Sequence of chain 1.B:
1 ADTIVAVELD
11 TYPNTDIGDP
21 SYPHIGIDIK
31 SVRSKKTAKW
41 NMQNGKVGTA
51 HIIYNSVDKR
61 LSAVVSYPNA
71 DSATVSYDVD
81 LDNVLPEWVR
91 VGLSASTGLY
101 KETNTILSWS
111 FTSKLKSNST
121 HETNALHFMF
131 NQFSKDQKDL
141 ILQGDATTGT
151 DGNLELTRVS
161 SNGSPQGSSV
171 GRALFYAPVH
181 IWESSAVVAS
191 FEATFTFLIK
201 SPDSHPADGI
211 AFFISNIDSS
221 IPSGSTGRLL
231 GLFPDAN

This protein binds this small molecule.
Small molecule (SMILES): CCN(CC)c1ccc2c(c1)Oc1cc(N(CC)CC)ccc1C2c1ccccc1C(=O)OCCOCCOCCOCCn1cc(CO[C@H]2O[C@H](CO)[C@@H](O)[C@H](O)[C@@H]2O)nn1

Binding-site contacts:
Ligand atom O5M contacts residue GLY98 of chain 1.B at 4.2 Å.
Ligand atom O6M contacts residue LEU99 of chain 1.B at 3.2 Å (h-bond).
Ligand atom C6M contacts residue TYR12 of chain 1.B at 3.6 Å (hydrophobic).
Ligand atom O4M contacts residue GLY227 of chain 1.B at 4.0 Å.
Ligand atom C6M contacts residue TYR100 of chain 1.B at 3.8 Å (hydrophobic).
Ligand atom O4M contacts residue ARG228 of chain 1.B at 3.2 Å.
Ligand atom O3M contacts residue GLY227 of chain 1.B at 3.7 Å.
Ligand atom C4A contacts residue LEU99 of chain 1.B at 3.8 Å (hydrophobic).
Ligand atom C5P contacts residue LEU99 of chain 1.B at 4.1 Å (hydrophobic).
Ligand atom C4M contacts residue ARG228 of chain 1.B at 3.7 Å.
Ligand atom O4M contacts residue TYR12 of chain 1.B at 3.8 Å.
Ligand atom N2T contacts residue TYR12 of chain 1.B at 3.5 Å (h-bond).
Ligand atom C5M contacts residue ASP208 of chain 1.B at 4.1 Å.
Ligand atom O5M contacts residue TYR100 of chain 1.B at 4.1 Å.
Ligand atom C5T contacts residue TYR12 of chain 1.B at 3.9 Å (hydrophobic).
Ligand atom C4M contacts residue ASP208 of chain 1.B at 3.4 Å.
Ligand atom C3M contacts residue ARG228 of chain 1.B at 3.9 Å.
Ligand atom O6M contacts residue GLY98 of chain 1.B at 3.4 Å.
Ligand atom C6M contacts residue ALA207 of chain 1.B at 3.7 Å (hydrophobic).
Ligand atom O2M contacts residue GLY98 of chain 1.B at 3.5 Å.
Ligand atom C6P contacts residue LEU99 of chain 1.B at 4.2 Å (hydrophobic).
Ligand atom O6M contacts residue TYR100 of chain 1.B at 3.0 Å (h-bond).
Ligand atom O4M contacts residue ASN14 of chain 1.B at 3.0 Å (h-bond).
Ligand atom O6M contacts residue ASP208 of chain 1.B at 2.8 Å (salt-bridge).
Ligand atom O2M contacts residue GLY227 of chain 1.B at 4.2 Å.
Ligand atom O5M contacts residue LEU99 of chain 1.B at 3.1 Å (h-bond).
Ligand atom O2M contacts residue LEU99 of chain 1.B at 3.5 Å (h-bond).
Ligand atom N1T contacts residue TYR12 of chain 1.B at 2.8 Å (h-bond).
Ligand atom C4M contacts residue ASN14 of chain 1.B at 4.1 Å.
Ligand atom C1 contacts residue LEU99 of chain 1.B at 3.8 Å (hydrophobic).
Ligand atom O3M contacts residue ARG228 of chain 1.B at 2.9 Å (salt-bridge).
Ligand atom O6M contacts residue ALA207 of chain 1.B at 3.5 Å.
Ligand atom C22 contacts residue TYR12 of chain 1.B at 3.8 Å (hydrophobic).
Ligand atom C6M contacts residue LEU99 of chain 1.B at 4.2 Å (hydrophobic).
Ligand atom C6M contacts residue ASP208 of chain 1.B at 3.4 Å.
Ligand atom C4M contacts residue GLY227 of chain 1.B at 4.0 Å.
Ligand atom C3A contacts residue LEU99 of chain 1.B at 3.6 Å (hydrophobic).
Ligand atom O4M contacts residue ASP208 of chain 1.B at 2.6 Å (salt-bridge).
Ligand atom C1M contacts residue LEU99 of chain 1.B at 3.7 Å (hydrophobic).
Ligand atom C5M contacts residue TYR12 of chain 1.B at 3.8 Å (hydrophobic).